A protein and the small-molecule ligand that binds it are described below.
Small molecule (SMILES): CC(=O)N[C@@H]1[C@@H](O)[C@H](O)[C@@H](CO)O[C@H]1O

Sequence of chain 1.A:
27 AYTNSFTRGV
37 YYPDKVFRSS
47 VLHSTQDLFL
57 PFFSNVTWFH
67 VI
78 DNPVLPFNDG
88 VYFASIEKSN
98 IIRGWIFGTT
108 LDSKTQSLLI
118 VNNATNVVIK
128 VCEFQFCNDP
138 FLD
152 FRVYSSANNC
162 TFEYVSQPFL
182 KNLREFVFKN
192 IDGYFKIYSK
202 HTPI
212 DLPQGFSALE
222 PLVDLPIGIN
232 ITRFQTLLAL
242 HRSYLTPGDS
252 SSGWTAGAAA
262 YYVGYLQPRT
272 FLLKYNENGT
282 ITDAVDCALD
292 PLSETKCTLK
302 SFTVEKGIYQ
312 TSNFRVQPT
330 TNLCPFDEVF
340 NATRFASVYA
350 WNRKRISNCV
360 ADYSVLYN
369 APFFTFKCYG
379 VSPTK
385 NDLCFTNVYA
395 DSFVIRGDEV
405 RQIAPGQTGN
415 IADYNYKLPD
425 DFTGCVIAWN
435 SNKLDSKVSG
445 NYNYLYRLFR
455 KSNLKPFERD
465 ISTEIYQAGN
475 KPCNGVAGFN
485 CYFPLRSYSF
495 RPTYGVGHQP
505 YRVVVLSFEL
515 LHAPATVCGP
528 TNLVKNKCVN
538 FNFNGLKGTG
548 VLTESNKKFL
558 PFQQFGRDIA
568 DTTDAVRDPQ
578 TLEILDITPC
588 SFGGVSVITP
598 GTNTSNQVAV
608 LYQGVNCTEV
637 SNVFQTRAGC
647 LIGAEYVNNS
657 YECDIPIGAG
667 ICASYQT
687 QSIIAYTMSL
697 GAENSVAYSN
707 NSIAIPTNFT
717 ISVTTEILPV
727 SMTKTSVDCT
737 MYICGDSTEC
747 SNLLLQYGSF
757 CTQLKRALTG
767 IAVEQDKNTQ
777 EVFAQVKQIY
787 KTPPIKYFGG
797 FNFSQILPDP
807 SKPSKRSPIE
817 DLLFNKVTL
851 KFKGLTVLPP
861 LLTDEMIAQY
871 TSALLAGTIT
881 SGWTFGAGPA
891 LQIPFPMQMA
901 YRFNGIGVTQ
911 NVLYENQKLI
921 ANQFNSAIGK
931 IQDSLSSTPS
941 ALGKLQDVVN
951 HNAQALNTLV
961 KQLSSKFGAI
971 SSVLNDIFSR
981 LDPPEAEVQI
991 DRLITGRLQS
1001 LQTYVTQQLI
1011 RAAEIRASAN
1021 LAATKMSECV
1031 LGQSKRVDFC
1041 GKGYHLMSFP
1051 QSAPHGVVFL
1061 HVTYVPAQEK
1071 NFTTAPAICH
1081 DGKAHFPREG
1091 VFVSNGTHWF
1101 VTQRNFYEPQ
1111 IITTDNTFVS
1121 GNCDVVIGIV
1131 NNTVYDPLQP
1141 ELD

Binding-site contacts:
Ligand atom C7 contacts residue GLU278 of chain 1.A at 3.8 Å.
Ligand atom O7 contacts residue GLU278 of chain 1.A at 4.3 Å.
Ligand atom O5 contacts residue ASN279 of chain 1.A at 2.4 Å (h-bond).
Ligand atom O7 contacts residue ASN277 of chain 1.A at 3.0 Å (h-bond).
Ligand atom C3 contacts residue ASN279 of chain 1.A at 3.8 Å.
Ligand atom N2 contacts residue GLU278 of chain 1.A at 3.0 Å (salt-bridge).
Ligand atom O3 contacts residue GLU278 of chain 1.A at 3.9 Å.
Ligand atom O7 contacts residue THR281 of chain 1.A at 3.9 Å.
Ligand atom C8 contacts residue GLU278 of chain 1.A at 4.3 Å.
Ligand atom C4 contacts residue ASN279 of chain 1.A at 4.2 Å.
Ligand atom C1 contacts residue ASN279 of chain 1.A at 1.4 Å.
Ligand atom C7 contacts residue ASN279 of chain 1.A at 3.2 Å.
Ligand atom C1 contacts residue GLU278 of chain 1.A at 4.3 Å.
Ligand atom C3 contacts residue GLU278 of chain 1.A at 3.7 Å.
Ligand atom N2 contacts residue ASN279 of chain 1.A at 2.9 Å (h-bond).
Ligand atom C2 contacts residue ASN279 of chain 1.A at 2.5 Å.
Ligand atom C2 contacts residue GLU278 of chain 1.A at 3.9 Å.
Ligand atom N2 contacts residue ASN277 of chain 1.A at 4.1 Å.
Ligand atom C7 contacts residue ASN277 of chain 1.A at 3.4 Å.
Ligand atom C8 contacts residue ASN277 of chain 1.A at 3.9 Å.
Ligand atom O7 contacts residue ASN279 of chain 1.A at 3.0 Å (h-bond).
Ligand atom C5 contacts residue ASN279 of chain 1.A at 3.7 Å.